Sequence of chain 1.A:
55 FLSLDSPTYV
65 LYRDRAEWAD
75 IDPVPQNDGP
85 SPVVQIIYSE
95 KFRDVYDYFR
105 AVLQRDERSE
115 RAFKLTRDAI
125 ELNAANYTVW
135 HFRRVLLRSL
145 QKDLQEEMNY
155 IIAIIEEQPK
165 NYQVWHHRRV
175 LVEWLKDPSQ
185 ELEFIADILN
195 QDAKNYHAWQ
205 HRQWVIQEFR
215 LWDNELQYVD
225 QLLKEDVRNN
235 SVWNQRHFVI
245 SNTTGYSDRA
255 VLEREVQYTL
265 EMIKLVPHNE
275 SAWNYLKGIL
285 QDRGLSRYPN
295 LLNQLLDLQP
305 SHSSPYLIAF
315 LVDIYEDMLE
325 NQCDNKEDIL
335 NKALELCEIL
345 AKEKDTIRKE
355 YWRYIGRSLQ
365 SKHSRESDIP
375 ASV

Sequence of chain 1.B:
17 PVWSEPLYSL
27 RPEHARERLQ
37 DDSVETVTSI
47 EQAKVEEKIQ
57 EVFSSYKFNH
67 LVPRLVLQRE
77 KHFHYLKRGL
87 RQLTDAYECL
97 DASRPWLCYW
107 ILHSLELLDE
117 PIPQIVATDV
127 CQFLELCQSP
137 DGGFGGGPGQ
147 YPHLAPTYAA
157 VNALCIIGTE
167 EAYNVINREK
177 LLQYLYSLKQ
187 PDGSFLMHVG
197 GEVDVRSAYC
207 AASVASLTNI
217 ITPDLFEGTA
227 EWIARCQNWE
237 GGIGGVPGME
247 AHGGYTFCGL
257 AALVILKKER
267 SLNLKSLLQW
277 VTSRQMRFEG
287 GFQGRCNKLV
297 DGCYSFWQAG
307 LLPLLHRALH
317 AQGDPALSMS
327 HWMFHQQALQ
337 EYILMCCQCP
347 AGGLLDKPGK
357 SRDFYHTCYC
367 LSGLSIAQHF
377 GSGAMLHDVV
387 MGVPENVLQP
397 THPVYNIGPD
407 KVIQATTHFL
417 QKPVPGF

The small molecule below binds the protein below.
Small molecule (SMILES): CSCC[C@H](NC(=O)[C@H](Cc1ccccc1)NC(=O)[C@@H](NC(=O)[C@@H](N)CS)C(C)C)C(=O)O

Binding-site contacts:
Ligand atom SG contacts residue CYS299 of chain 1.B at 3.8 Å.
Ligand atom O contacts residue TYR166 of chain 1.A at 3.7 Å.
Ligand atom CE1 contacts residue TRP102 of chain 1.B at 3.5 Å (hydrophobic).
Ligand atom CG2 contacts residue FPP1 of chain 1.F at 3.5 Å.
Ligand atom CB contacts residue ZN1 of chain 1.E at 3.5 Å.
Ligand atom C contacts residue TYR166 of chain 1.A at 3.6 Å (hydrophobic).
Ligand atom CE contacts residue ALA98 of chain 1.B at 3.6 Å (hydrophobic).
Ligand atom O contacts residue FPP1 of chain 1.F at 3.3 Å.
Ligand atom CA contacts residue ARG202 of chain 1.B at 3.4 Å.
Ligand atom CG2 contacts residue TYR166 of chain 1.A at 3.7 Å (hydrophobic).
Ligand atom CB contacts residue ARG202 of chain 1.B at 3.8 Å.
Ligand atom CB contacts residue TYR300 of chain 1.B at 3.6 Å (hydrophobic).
Ligand atom SD contacts residue PRO152 of chain 1.B at 3.9 Å.
Ligand atom N contacts residue FPP1 of chain 1.F at 2.9 Å (h-bond).
Ligand atom CE contacts residue HIS149 of chain 1.B at 3.9 Å.
Ligand atom CG1 contacts residue LYS164 of chain 1.A at 3.6 Å.
Ligand atom CE contacts residue PRO152 of chain 1.B at 3.9 Å (hydrophobic).
Ligand atom OXT contacts residue GLN167 of chain 1.A at 3.0 Å (h-bond).
Ligand atom SD contacts residue SER99 of chain 1.B at 3.2 Å (h-bond).
Ligand atom CA contacts residue FPP1 of chain 1.F at 3.4 Å.
Ligand atom SD contacts residue TRP102 of chain 1.B at 3.5 Å (h-bond).
Ligand atom N contacts residue TYR166 of chain 1.A at 3.7 Å.
Ligand atom O contacts residue FPP1 of chain 1.F at 3.4 Å.
Ligand atom SD contacts residue ALA151 of chain 1.B at 3.8 Å.
Ligand atom CA contacts residue TYR166 of chain 1.A at 3.8 Å (hydrophobic).
Ligand atom SG contacts residue TYR361 of chain 1.B at 3.7 Å.
Ligand atom CE contacts residue TYR131 of chain 1.A at 3.8 Å (hydrophobic).
Ligand atom CZ contacts residue TRP106 of chain 1.B at 3.3 Å (hydrophobic).
Ligand atom CE2 contacts residue TRP106 of chain 1.B at 3.6 Å (hydrophobic).
Ligand atom C contacts residue ARG202 of chain 1.B at 3.7 Å.
Ligand atom CB contacts residue ALA151 of chain 1.B at 3.9 Å (hydrophobic).
Ligand atom SG contacts residue HIS362 of chain 1.B at 3.7 Å.
Ligand atom CZ contacts residue SER99 of chain 1.B at 3.9 Å.
Ligand atom CG contacts residue SER99 of chain 1.B at 3.7 Å.
Ligand atom SG contacts residue ASP297 of chain 1.B at 3.5 Å (salt-bridge).
Ligand atom C contacts residue TYR166 of chain 1.A at 3.8 Å (hydrophobic).
Ligand atom O contacts residue ARG202 of chain 1.B at 2.9 Å (salt-bridge).
Ligand atom SG contacts residue ZN1 of chain 1.E at 2.4 Å.
Ligand atom CE1 contacts residue TRP106 of chain 1.B at 3.7 Å (hydrophobic).
Ligand atom CD1 contacts residue TRP102 of chain 1.B at 3.8 Å (hydrophobic).